Sequence of chain 1.A:
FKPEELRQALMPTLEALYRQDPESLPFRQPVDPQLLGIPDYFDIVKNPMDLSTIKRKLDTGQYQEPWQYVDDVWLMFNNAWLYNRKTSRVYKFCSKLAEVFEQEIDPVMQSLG

This protein binds this small molecule.
Small molecule (SMILES): Cc1noc(C)c1-c1ccc2c(c1)ncn2Cc1ccc(Cl)cc1

Binding-site contacts:
Ligand atom CAO contacts residue LEU31 of chain 1.A at 3.8 Å (hydrophobic).
Ligand atom CAB contacts residue LEU42 of chain 1.A at 3.7 Å (hydrophobic).
Ligand atom NAL contacts residue VAL37 of chain 1.A at 3.9 Å.
Ligand atom CAJ contacts residue VAL37 of chain 1.A at 3.8 Å (hydrophobic).
Ligand atom CAN contacts residue ASN90 of chain 1.A at 3.8 Å.
Ligand atom CAA contacts residue PRO32 of chain 1.A at 3.9 Å (hydrophobic).
Ligand atom CAH contacts residue GLN35 of chain 1.A at 3.5 Å.
Ligand atom CAT contacts residue PRO32 of chain 1.A at 3.7 Å (hydrophobic).
Ligand atom CAU contacts residue TYR89 of chain 1.A at 4.0 Å (hydrophobic).
Ligand atom NAL contacts residue ASN90 of chain 1.A at 3.3 Å (h-bond).
Ligand atom CAF contacts residue LEU42 of chain 1.A at 3.9 Å (hydrophobic).
Ligand atom CAC contacts residue LEU42 of chain 1.A at 3.8 Å (hydrophobic).
Ligand atom CAS contacts residue ARG95 of chain 1.A at 3.6 Å.
Ligand atom CAV contacts residue VAL37 of chain 1.A at 4.0 Å (hydrophobic).
Ligand atom CAU contacts residue ASN90 of chain 1.A at 3.7 Å.
Ligand atom CAV contacts residue VAL96 of chain 1.A at 4.0 Å (hydrophobic).
Ligand atom CL contacts residue LEU31 of chain 1.A at 3.9 Å.
Ligand atom NAG contacts residue LEU42 of chain 1.A at 3.6 Å.
Ligand atom CAD contacts residue LEU42 of chain 1.A at 4.0 Å (hydrophobic).
Ligand atom CAS contacts residue PRO32 of chain 1.A at 3.9 Å (hydrophobic).
Ligand atom CL contacts residue PRO32 of chain 1.A at 4.0 Å.
Ligand atom CAV contacts residue PHE33 of chain 1.A at 3.8 Å (hydrophobic).
Ligand atom CAX contacts residue LEU42 of chain 1.A at 3.9 Å (hydrophobic).
Ligand atom CAK contacts residue VAL37 of chain 1.A at 3.6 Å (hydrophobic).
Ligand atom CAO contacts residue PRO32 of chain 1.A at 3.9 Å (hydrophobic).
Ligand atom CAU contacts residue ILE44 of chain 1.A at 3.4 Å (hydrophobic).
Ligand atom CAV contacts residue PRO32 of chain 1.A at 3.5 Å (hydrophobic).
Ligand atom CAE contacts residue VAL96 of chain 1.A at 3.7 Å (hydrophobic).
Ligand atom NAL contacts residue VAL96 of chain 1.A at 3.9 Å.
Ligand atom OAM contacts residue TYR47 of chain 1.A at 3.8 Å.
Ligand atom CAC contacts residue PRO32 of chain 1.A at 3.2 Å (hydrophobic).
Ligand atom CL contacts residue PHE99 of chain 1.A at 3.8 Å.
Ligand atom NAI contacts residue PRO32 of chain 1.A at 3.3 Å (h-bond).
Ligand atom CAF contacts residue PRO32 of chain 1.A at 4.0 Å (hydrophobic).
Ligand atom OAM contacts residue ASN90 of chain 1.A at 3.0 Å (h-bond).
Ligand atom CAA contacts residue LEU42 of chain 1.A at 3.7 Å (hydrophobic).
Ligand atom CAB contacts residue PRO32 of chain 1.A at 3.4 Å (hydrophobic).
Ligand atom CAK contacts residue VAL96 of chain 1.A at 3.7 Å (hydrophobic).
Ligand atom NAL contacts residue ALA86 of chain 1.A at 4.0 Å.
Ligand atom NAI contacts residue GLN35 of chain 1.A at 3.2 Å (h-bond).